Sequence of chain 1.A:
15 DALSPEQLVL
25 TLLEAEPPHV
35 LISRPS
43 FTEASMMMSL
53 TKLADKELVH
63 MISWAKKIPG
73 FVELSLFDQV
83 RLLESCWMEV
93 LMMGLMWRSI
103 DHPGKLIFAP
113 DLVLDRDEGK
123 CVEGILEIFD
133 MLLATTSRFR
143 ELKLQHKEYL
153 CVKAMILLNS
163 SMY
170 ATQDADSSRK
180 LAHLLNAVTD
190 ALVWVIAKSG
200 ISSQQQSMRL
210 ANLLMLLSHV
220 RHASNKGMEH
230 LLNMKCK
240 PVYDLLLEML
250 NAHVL

Binding-site contacts:
Ligand atom C6 contacts residue ASP57 of chain 1.A at 3.1 Å.
Ligand atom C25 contacts residue GLU59 of chain 1.A at 2.7 Å.
Ligand atom C28 contacts residue LEU93 of chain 1.A at 3.5 Å (hydrophobic).
Ligand atom N3 contacts residue ALA56 of chain 1.A at 3.0 Å.
Ligand atom O31 contacts residue ARG100 of chain 1.A at 2.3 Å (salt-bridge).
Ligand atom C10 contacts residue ASP57 of chain 1.A at 3.1 Å.
Ligand atom C30 contacts residue ILE130 of chain 1.A at 3.8 Å (hydrophobic).
Ligand atom C26 contacts residue ILE127 of chain 1.A at 3.4 Å (hydrophobic).
Ligand atom N12 contacts residue LEU52 of chain 1.A at 3.8 Å.
Ligand atom C22 contacts residue GLU59 of chain 1.A at 3.7 Å.
Ligand atom CL33 contacts residue LEU134 of chain 1.A at 3.3 Å.
Ligand atom C20 contacts residue ILE127 of chain 1.A at 3.7 Å (hydrophobic).
Ligand atom C15 contacts residue LEU93 of chain 1.A at 3.5 Å (hydrophobic).
Ligand atom C9 contacts residue ASP57 of chain 1.A at 3.8 Å.
Ligand atom C24 contacts residue LEU97 of chain 1.A at 3.4 Å (hydrophobic).
Ligand atom C10 contacts residue LEU60 of chain 1.A at 3.6 Å (hydrophobic).
Ligand atom CL33 contacts residue MET94 of chain 1.A at 3.5 Å.
Ligand atom C8 contacts residue LEU230 of chain 1.A at 3.5 Å (hydrophobic).
Ligand atom N2 contacts residue ASP57 of chain 1.A at 3.8 Å.
Ligand atom C29 contacts residue PHE131 of chain 1.A at 3.7 Å (hydrophobic).
Ligand atom C16 contacts residue MET49 of chain 1.A at 3.6 Å (hydrophobic).
Ligand atom C7 contacts residue LEU52 of chain 1.A at 3.5 Å (hydrophobic).
Ligand atom N4 contacts residue LEU230 of chain 1.A at 3.0 Å.
Ligand atom C6 contacts residue ALA56 of chain 1.A at 3.3 Å (hydrophobic).
Ligand atom C32 contacts residue ILE130 of chain 1.A at 3.8 Å (hydrophobic).
Ligand atom C7 contacts residue ALA56 of chain 1.A at 3.7 Å (hydrophobic).
Ligand atom N3 contacts residue LEU52 of chain 1.A at 3.5 Å (h-bond).
Ligand atom O31 contacts residue LEU93 of chain 1.A at 3.4 Å (h-bond).
Ligand atom CL33 contacts residue ILE130 of chain 1.A at 3.6 Å.
Ligand atom C24 contacts residue MET94 of chain 1.A at 3.8 Å (hydrophobic).
Ligand atom C20 contacts residue HIS229 of chain 1.A at 3.7 Å.
Ligand atom N14 contacts residue ASP57 of chain 1.A at 2.9 Å (salt-bridge).
Ligand atom C28 contacts residue GLU59 of chain 1.A at 3.1 Å.
Ligand atom C24 contacts residue ARG100 of chain 1.A at 3.8 Å.
Ligand atom C21 contacts residue LEU93 of chain 1.A at 3.7 Å (hydrophobic).
Ligand atom O31 contacts residue GLU59 of chain 1.A at 2.6 Å (salt-bridge).
Ligand atom C28 contacts residue ARG100 of chain 1.A at 3.2 Å.
Ligand atom C15 contacts residue ALA56 of chain 1.A at 3.3 Å (hydrophobic).
Ligand atom N12 contacts residue ALA56 of chain 1.A at 3.8 Å.
Ligand atom C24 contacts residue LEU93 of chain 1.A at 2.9 Å (hydrophobic).

The small molecule below binds the protein below.
Small molecule (SMILES): Oc1ccc(CCNc2nc(SCCCc3ccc(Cl)cc3)nc(N3CCNCC3)n2)cc1